Binding-site contacts:
Ligand atom C12 contacts residue TRP173 of chain 1.D at 3.7 Å (hydrophobic).
Ligand atom C19 contacts residue ASP104 of chain 1.D at 2.3 Å.
Ligand atom C8 contacts residue THR146 of chain 1.D at 3.8 Å.
Ligand atom O1 contacts residue THR170 of chain 1.D at 3.5 Å.
Ligand atom C3 contacts residue THR146 of chain 1.D at 3.5 Å.
Ligand atom C4 contacts residue THR146 of chain 1.D at 3.3 Å.
Ligand atom C17 contacts residue ASN270 of chain 1.D at 3.5 Å.
Ligand atom O contacts residue ALA143 of chain 1.D at 3.6 Å.
Ligand atom C16 contacts residue THR170 of chain 1.D at 3.9 Å.
Ligand atom O2 contacts residue THR170 of chain 1.D at 2.7 Å (h-bond).
Ligand atom C20 contacts residue ASP104 of chain 1.D at 1.4 Å.
Ligand atom C30 contacts residue VAL165 of chain 1.D at 3.8 Å (hydrophobic).
Ligand atom C34 contacts residue LEU159 of chain 1.D at 3.7 Å (hydrophobic).
Ligand atom C14 contacts residue THR170 of chain 1.D at 3.9 Å.
Ligand atom O2 contacts residue THR146 of chain 1.D at 3.5 Å.
Ligand atom C10 contacts residue THR146 of chain 1.D at 3.7 Å.
Ligand atom C13 contacts residue ALA143 of chain 1.D at 3.7 Å (hydrophobic).
Ligand atom C29 contacts residue VAL165 of chain 1.D at 3.7 Å (hydrophobic).
Ligand atom C18 contacts residue ASN39 of chain 1.D at 3.9 Å.
Ligand atom C11 contacts residue THR146 of chain 1.D at 3.7 Å.
Ligand atom C18 contacts residue ASP104 of chain 1.D at 3.2 Å.
Ligand atom C12 contacts residue THR170 of chain 1.D at 3.7 Å.
Ligand atom C15 contacts residue GLY174 of chain 1.D at 3.9 Å.
Ligand atom C33 contacts residue LEU159 of chain 1.D at 3.8 Å (hydrophobic).
Ligand atom C16 contacts residue ASN270 of chain 1.D at 3.9 Å.
Ligand atom C15 contacts residue THR170 of chain 1.D at 3.7 Å.
Ligand atom O contacts residue THR170 of chain 1.D at 3.5 Å.
Ligand atom C21 contacts residue TRP173 of chain 1.D at 3.2 Å (hydrophobic).
Ligand atom C14 contacts residue GLY174 of chain 1.D at 3.9 Å.
Ligand atom O5 contacts residue LEU159 of chain 1.D at 3.4 Å.
Ligand atom C22 contacts residue TRP173 of chain 1.D at 3.4 Å (hydrophobic).
Ligand atom O contacts residue PHE147 of chain 1.D at 3.3 Å.
Ligand atom C14 contacts residue TRP173 of chain 1.D at 3.7 Å (hydrophobic).
Ligand atom N1 contacts residue THR146 of chain 1.D at 3.7 Å.
Ligand atom C contacts residue ALA149 of chain 1.D at 3.9 Å (hydrophobic).
Ligand atom O2 contacts residue GLY169 of chain 1.D at 3.7 Å.
Ligand atom C10 contacts residue THR170 of chain 1.D at 3.9 Å.
Ligand atom C19 contacts residue LEU244 of chain 1.D at 3.8 Å (hydrophobic).
Ligand atom C18 contacts residue ASN270 of chain 1.D at 3.6 Å.
Ligand atom C19 contacts residue ASN270 of chain 1.D at 3.8 Å.

This protein binds this small molecule.
Small molecule (SMILES): CN(C)c1ccc2c(-c3cc(C(=O)NCCOCCOCCCCCCCl)ccc3C(=O)O)c3ccc(=[N+](C)C)cc-3oc2c1

Sequence of chain 1.D:
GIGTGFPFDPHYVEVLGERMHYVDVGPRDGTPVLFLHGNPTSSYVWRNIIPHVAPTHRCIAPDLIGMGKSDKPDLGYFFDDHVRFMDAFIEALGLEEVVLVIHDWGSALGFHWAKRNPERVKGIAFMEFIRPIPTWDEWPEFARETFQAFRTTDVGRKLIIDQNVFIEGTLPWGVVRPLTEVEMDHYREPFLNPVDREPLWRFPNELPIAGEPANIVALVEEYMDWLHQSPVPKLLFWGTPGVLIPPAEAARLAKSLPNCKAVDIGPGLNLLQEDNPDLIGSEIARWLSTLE